Binding-site contacts:
Ligand atom O6' contacts residue ARG646 of chain 1.A at 3.2 Å (salt-bridge).
Ligand atom C4 contacts residue ASP364 of chain 1.A at 3.9 Å.
Ligand atom O2 contacts residue ASP364 of chain 1.A at 3.5 Å.
Ligand atom O7' contacts residue THR631 of chain 1.A at 3.3 Å (h-bond).
Ligand atom O2' contacts residue GLU321 of chain 1.A at 2.9 Å (salt-bridge).
Ligand atom O5' contacts residue GLN643 of chain 1.A at 3.7 Å.
Ligand atom C7' contacts residue ASP465 of chain 1.A at 3.7 Å.
Ligand atom O3B contacts residue THR317 of chain 1.A at 3.0 Å (h-bond).
Ligand atom O3' contacts residue ALA540 of chain 1.A at 3.5 Å (h-bond).
Ligand atom C2B contacts residue GLU321 of chain 1.A at 3.6 Å.
Ligand atom PA contacts residue ARG646 of chain 1.A at 3.6 Å.
Ligand atom O4' contacts residue LYS441 of chain 1.A at 3.8 Å.
Ligand atom O3A contacts residue MG1 of chain 1.G at 3.8 Å.
Ligand atom O4B contacts residue LYS441 of chain 1.A at 3.5 Å.
Ligand atom O4 contacts residue TYR319 of chain 1.A at 3.5 Å.
Ligand atom O1B contacts residue MG1 of chain 1.G at 2.2 Å.
Ligand atom C4 contacts residue TYR319 of chain 1.A at 3.3 Å (hydrophobic).
Ligand atom O2' contacts residue TYR319 of chain 1.A at 3.0 Å (h-bond).
Ligand atom N3 contacts residue TYR319 of chain 1.A at 3.6 Å.
Ligand atom O2A contacts residue ARG646 of chain 1.A at 3.3 Å (salt-bridge).
Ligand atom C6' contacts residue TRP647 of chain 1.A at 3.9 Å (hydrophobic).
Ligand atom O1A contacts residue ARG646 of chain 1.A at 2.8 Å (salt-bridge).
Ligand atom N2' contacts residue ASP465 of chain 1.A at 2.9 Å (salt-bridge).
Ligand atom N1 contacts residue TYR319 of chain 1.A at 3.5 Å.
Ligand atom O2' contacts residue MET318 of chain 1.A at 3.4 Å.
Ligand atom O7' contacts residue ALA540 of chain 1.A at 3.8 Å.
Ligand atom C6' contacts residue ARG646 of chain 1.A at 3.4 Å.
Ligand atom N3 contacts residue ASP364 of chain 1.A at 3.1 Å (salt-bridge).
Ligand atom O2B contacts residue GLN643 of chain 1.A at 3.5 Å.
Ligand atom O3B contacts residue ASP465 of chain 1.A at 2.5 Å (salt-bridge).
Ligand atom C1' contacts residue GLN643 of chain 1.A at 3.6 Å.
Ligand atom PB contacts residue MG1 of chain 1.G at 3.4 Å.
Ligand atom O7' contacts residue ASP465 of chain 1.A at 3.5 Å (salt-bridge).
Ligand atom C2 contacts residue TYR319 of chain 1.A at 3.6 Å (hydrophobic).
Ligand atom C8' contacts residue GLN643 of chain 1.A at 3.7 Å.
Ligand atom C5 contacts residue TYR319 of chain 1.A at 3.0 Å (hydrophobic).
Ligand atom C6 contacts residue TYR319 of chain 1.A at 3.4 Å (hydrophobic).
Ligand atom O2 contacts residue THR317 of chain 1.A at 3.9 Å.
Ligand atom C3B contacts residue ASP465 of chain 1.A at 3.2 Å.
Ligand atom O4 contacts residue ASP364 of chain 1.A at 3.7 Å.

A protein and the small-molecule ligand that binds it are described below.
Small molecule (SMILES): CC(=O)N[C@H]1[C@@H](O[P](=O)(O)O[P](=O)(O)OC[C@H]2O[C@@H](n3ccc(=O)[nH]c3=O)[C@H](O)[C@@H]2O)O[C@H](CO)[C@@H](O)[C@@H]1O

Sequence of chain 1.A:
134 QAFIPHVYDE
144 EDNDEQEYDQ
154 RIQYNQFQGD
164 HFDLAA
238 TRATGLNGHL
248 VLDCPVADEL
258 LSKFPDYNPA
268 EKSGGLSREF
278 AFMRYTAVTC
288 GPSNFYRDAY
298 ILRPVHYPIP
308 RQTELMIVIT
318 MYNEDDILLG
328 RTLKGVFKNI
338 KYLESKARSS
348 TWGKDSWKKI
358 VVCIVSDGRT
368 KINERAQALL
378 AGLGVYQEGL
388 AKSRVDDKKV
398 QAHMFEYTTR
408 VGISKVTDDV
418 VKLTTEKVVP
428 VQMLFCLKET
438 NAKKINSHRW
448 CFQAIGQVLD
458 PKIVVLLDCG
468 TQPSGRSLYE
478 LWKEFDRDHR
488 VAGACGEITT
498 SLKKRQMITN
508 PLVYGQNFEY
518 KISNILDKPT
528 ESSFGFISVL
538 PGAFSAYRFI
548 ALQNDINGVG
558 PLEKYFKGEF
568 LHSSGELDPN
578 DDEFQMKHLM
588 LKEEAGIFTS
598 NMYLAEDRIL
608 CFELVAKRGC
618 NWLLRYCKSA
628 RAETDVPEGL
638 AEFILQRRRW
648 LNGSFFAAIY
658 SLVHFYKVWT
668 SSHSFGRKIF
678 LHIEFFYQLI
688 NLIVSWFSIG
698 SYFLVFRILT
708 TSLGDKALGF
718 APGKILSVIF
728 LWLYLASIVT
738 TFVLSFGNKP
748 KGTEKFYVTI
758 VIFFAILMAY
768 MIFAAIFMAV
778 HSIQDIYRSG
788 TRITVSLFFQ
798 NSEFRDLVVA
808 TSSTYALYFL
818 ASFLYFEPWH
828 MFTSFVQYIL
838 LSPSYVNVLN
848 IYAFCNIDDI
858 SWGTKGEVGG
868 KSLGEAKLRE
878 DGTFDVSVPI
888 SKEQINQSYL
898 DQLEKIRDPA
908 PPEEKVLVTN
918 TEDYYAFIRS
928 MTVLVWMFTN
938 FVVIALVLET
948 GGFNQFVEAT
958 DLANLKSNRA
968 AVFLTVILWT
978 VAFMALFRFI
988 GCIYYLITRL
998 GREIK